Sequence of chain 2.A:
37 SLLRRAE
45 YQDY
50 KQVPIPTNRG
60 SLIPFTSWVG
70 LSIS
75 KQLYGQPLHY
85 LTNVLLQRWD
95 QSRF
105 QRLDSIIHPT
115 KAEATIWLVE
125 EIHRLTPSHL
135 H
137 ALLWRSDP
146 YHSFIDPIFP

This small molecule binds to this protein.
Small molecule (SMILES): Cc1ccc(C(=O)Nc2ccc(S(=O)(=O)O)c3cc(S(=O)(=O)O)cc(S(=O)(=O)O)c23)cc1NC(=O)c1cccc(NC(=O)Nc2cccc(C(=O)Nc3cc(C(=O)Nc4ccc(S(=O)(=O)O)c5cc(S(=O)(=O)O)cc(S(=O)(=O)O)c45)ccc3C)c2)c1

Binding-site contacts:
Ligand atom C76 contacts residue PRO53 of chain 2.A at 3.8 Å (hydrophobic).
Ligand atom C39 contacts residue ILE153 of chain 2.A at 3.5 Å (hydrophobic).
Ligand atom O45 contacts residue TYR48 of chain 2.A at 2.6 Å (h-bond).
Ligand atom N41 contacts residue ASP151 of chain 2.A at 3.0 Å (salt-bridge).
Ligand atom C27 contacts residue ILE150 of chain 2.A at 3.4 Å (hydrophobic).
Ligand atom O64 contacts residue VAL52 of chain 2.A at 3.4 Å.
Ligand atom N44 contacts residue ILE153 of chain 2.A at 3.5 Å.
Ligand atom C50 contacts residue GLN80 of chain 2.A at 3.4 Å.
Ligand atom C67 contacts residue GLN51 of chain 2.A at 3.8 Å.
Ligand atom O77 contacts residue PRO53 of chain 2.A at 3.8 Å.
Ligand atom C65 contacts residue PRO53 of chain 2.A at 3.7 Å (hydrophobic).
Ligand atom C52 contacts residue PRO81 of chain 2.A at 3.7 Å (hydrophobic).
Ligand atom C43 contacts residue ASP151 of chain 2.A at 3.8 Å.
Ligand atom C56 contacts residue TYR48 of chain 2.A at 3.7 Å (hydrophobic).
Ligand atom C37 contacts residue ILE153 of chain 2.A at 3.7 Å (hydrophobic).
Ligand atom C14 contacts residue TYR146 of chain 2.A at 3.5 Å (hydrophobic).
Ligand atom C48 contacts residue PRO155 of chain 2.A at 3.8 Å (hydrophobic).
Ligand atom N41 contacts residue ILE153 of chain 2.A at 3.5 Å.
Ligand atom C43 contacts residue TYR48 of chain 2.A at 3.8 Å (hydrophobic).
Ligand atom C42 contacts residue TYR48 of chain 2.A at 3.6 Å (hydrophobic).
Ligand atom C39 contacts residue ASP151 of chain 2.A at 3.5 Å.
Ligand atom C46 contacts residue PRO152 of chain 2.A at 3.7 Å (hydrophobic).
Ligand atom C43 contacts residue PRO152 of chain 2.A at 3.7 Å (hydrophobic).
Ligand atom C27 contacts residue TRP140 of chain 2.A at 3.7 Å (hydrophobic).
Ligand atom C50 contacts residue PRO81 of chain 2.A at 3.4 Å (hydrophobic).
Ligand atom N44 contacts residue PRO152 of chain 2.A at 2.8 Å (h-bond).
Ligand atom C52 contacts residue GLN80 of chain 2.A at 3.7 Å.
Ligand atom C52 contacts residue GLY79 of chain 2.A at 3.4 Å.
Ligand atom N41 contacts residue PRO152 of chain 2.A at 3.5 Å (h-bond).
Ligand atom C69 contacts residue PRO53 of chain 2.A at 3.8 Å (hydrophobic).
Ligand atom C72 contacts residue PRO53 of chain 2.A at 3.6 Å (hydrophobic).
Ligand atom O32 contacts residue ILE150 of chain 2.A at 3.5 Å.
Ligand atom C68 contacts residue PRO53 of chain 2.A at 3.4 Å (hydrophobic).
Ligand atom C48 contacts residue PRO152 of chain 2.A at 3.8 Å (hydrophobic).
Ligand atom C66 contacts residue PRO53 of chain 2.A at 3.5 Å (hydrophobic).
Ligand atom O54 contacts residue GLY79 of chain 2.A at 3.8 Å.
Ligand atom N53 contacts residue TYR48 of chain 2.A at 3.0 Å (h-bond).
Ligand atom C37 contacts residue ASP151 of chain 2.A at 3.3 Å.
Ligand atom C70 contacts residue GLN51 of chain 2.A at 3.4 Å.
Ligand atom C47 contacts residue TYR48 of chain 2.A at 3.3 Å (hydrophobic).